The protein below binds the small molecule below.
Small molecule (SMILES): CC(=O)N[C@@H]1[C@@H](O)[C@H](O)[C@@H](CO)O[C@H]1O

Sequence of chain 1.A:
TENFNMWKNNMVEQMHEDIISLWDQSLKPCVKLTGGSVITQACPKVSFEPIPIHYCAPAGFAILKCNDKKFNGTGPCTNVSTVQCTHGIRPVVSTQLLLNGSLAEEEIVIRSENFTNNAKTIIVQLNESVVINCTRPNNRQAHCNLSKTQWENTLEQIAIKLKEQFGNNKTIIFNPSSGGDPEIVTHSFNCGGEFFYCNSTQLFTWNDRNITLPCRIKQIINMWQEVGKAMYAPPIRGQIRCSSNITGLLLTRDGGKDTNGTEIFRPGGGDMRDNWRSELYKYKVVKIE

Binding-site contacts:
Ligand atom C7 contacts residue GLY293 of chain 1.A at 4.1 Å.
Ligand atom C6 contacts residue PHE190 of chain 1.A at 4.4 Å (hydrophobic).
Ligand atom C7 contacts residue LYS194 of chain 1.A at 3.3 Å.
Ligand atom C6 contacts residue ASN193 of chain 1.A at 3.7 Å.
Ligand atom C1 contacts residue ASN193 of chain 1.A at 1.4 Å.
Ligand atom C5 contacts residue ASN193 of chain 1.A at 3.3 Å.
Ligand atom O7 contacts residue LYS194 of chain 1.A at 4.1 Å.
Ligand atom N2 contacts residue LYS194 of chain 1.A at 3.0 Å (salt-bridge).
Ligand atom C5 contacts residue LYS194 of chain 1.A at 4.3 Å.
Ligand atom C8 contacts residue LYS194 of chain 1.A at 3.5 Å.
Ligand atom C6 contacts residue GLY191 of chain 1.A at 4.2 Å.
Ligand atom C3 contacts residue ASN193 of chain 1.A at 3.8 Å.
Ligand atom O3 contacts residue ASN193 of chain 1.A at 4.1 Å.
Ligand atom N2 contacts residue ASN193 of chain 1.A at 3.5 Å (h-bond).
Ligand atom C2 contacts residue LYS194 of chain 1.A at 4.2 Å.
Ligand atom C4 contacts residue ASN193 of chain 1.A at 4.3 Å.
Ligand atom C2 contacts residue ASN193 of chain 1.A at 2.7 Å.
Ligand atom O5 contacts residue ASN193 of chain 1.A at 2.3 Å (h-bond).
Ligand atom O7 contacts residue GLY293 of chain 1.A at 3.6 Å.
Ligand atom C1 contacts residue LYS194 of chain 1.A at 4.3 Å.
Ligand atom N2 contacts residue GLY293 of chain 1.A at 4.2 Å.